A protein and the small-molecule ligand that binds it are described below.
Small molecule (SMILES): CC(=O)N[C@H]1[C@H](O[C@H]2[C@H](O)[C@@H](NC(C)=O)CO[C@@H]2CO)O[C@H](CO)[C@@H](O)[C@@H]1O

Sequence of chain 1.C:
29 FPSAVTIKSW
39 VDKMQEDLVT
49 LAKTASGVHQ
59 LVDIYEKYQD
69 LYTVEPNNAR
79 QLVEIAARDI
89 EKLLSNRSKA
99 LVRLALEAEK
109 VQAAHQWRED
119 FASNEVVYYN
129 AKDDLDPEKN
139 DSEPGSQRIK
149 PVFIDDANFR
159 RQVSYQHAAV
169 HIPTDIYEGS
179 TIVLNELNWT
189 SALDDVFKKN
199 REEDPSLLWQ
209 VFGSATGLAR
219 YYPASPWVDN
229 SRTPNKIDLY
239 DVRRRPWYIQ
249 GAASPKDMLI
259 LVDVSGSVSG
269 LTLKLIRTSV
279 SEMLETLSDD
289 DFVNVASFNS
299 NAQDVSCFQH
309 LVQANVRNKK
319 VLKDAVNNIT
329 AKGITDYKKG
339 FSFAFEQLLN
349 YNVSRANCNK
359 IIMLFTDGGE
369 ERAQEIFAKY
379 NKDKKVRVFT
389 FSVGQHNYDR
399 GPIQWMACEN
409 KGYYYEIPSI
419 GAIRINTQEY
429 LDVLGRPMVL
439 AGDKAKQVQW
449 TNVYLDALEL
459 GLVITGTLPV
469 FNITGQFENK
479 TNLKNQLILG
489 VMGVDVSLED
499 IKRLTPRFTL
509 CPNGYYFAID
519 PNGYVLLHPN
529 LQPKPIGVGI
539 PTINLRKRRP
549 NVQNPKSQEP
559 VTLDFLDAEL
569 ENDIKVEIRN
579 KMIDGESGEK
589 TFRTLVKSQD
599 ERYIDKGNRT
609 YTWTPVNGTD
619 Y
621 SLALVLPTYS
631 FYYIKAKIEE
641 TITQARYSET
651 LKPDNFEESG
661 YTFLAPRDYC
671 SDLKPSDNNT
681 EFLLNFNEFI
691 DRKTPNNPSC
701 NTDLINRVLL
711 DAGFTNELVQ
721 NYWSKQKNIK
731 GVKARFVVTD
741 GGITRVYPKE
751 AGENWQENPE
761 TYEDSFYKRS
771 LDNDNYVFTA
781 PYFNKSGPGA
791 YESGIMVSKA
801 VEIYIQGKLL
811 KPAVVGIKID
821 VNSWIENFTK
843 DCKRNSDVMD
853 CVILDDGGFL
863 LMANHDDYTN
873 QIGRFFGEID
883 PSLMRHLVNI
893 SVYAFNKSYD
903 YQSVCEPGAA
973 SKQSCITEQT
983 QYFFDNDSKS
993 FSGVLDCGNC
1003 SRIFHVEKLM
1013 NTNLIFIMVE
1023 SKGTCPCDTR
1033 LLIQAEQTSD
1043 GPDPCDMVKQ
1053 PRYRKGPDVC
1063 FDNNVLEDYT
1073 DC

Binding-site contacts:
Ligand atom N2 contacts residue ASN615 of chain 1.C at 2.9 Å (h-bond).
Ligand atom C4 contacts residue ASN615 of chain 1.C at 4.3 Å.
Ligand atom C3 contacts residue ASN615 of chain 1.C at 3.8 Å.
Ligand atom O6 contacts residue GLU82 of chain 1.C at 3.9 Å.
Ligand atom C5 contacts residue ASN615 of chain 1.C at 3.7 Å.
Ligand atom C1 contacts residue ASN615 of chain 1.C at 1.4 Å.
Ligand atom C2 contacts residue ASN615 of chain 1.C at 2.5 Å.
Ligand atom O5 contacts residue ASN615 of chain 1.C at 2.4 Å (h-bond).
Ligand atom C7 contacts residue ASN615 of chain 1.C at 4.0 Å.